The protein below binds the small molecule below.
Small molecule (SMILES): CC(=O)N[C@H]1[C@H](O[C@H]2[C@H](O)[C@@H](NC(C)=O)CO[C@@H]2CO)O[C@H](CO)[C@@H](O)[C@@H]1O

Sequence of chain 1.A:
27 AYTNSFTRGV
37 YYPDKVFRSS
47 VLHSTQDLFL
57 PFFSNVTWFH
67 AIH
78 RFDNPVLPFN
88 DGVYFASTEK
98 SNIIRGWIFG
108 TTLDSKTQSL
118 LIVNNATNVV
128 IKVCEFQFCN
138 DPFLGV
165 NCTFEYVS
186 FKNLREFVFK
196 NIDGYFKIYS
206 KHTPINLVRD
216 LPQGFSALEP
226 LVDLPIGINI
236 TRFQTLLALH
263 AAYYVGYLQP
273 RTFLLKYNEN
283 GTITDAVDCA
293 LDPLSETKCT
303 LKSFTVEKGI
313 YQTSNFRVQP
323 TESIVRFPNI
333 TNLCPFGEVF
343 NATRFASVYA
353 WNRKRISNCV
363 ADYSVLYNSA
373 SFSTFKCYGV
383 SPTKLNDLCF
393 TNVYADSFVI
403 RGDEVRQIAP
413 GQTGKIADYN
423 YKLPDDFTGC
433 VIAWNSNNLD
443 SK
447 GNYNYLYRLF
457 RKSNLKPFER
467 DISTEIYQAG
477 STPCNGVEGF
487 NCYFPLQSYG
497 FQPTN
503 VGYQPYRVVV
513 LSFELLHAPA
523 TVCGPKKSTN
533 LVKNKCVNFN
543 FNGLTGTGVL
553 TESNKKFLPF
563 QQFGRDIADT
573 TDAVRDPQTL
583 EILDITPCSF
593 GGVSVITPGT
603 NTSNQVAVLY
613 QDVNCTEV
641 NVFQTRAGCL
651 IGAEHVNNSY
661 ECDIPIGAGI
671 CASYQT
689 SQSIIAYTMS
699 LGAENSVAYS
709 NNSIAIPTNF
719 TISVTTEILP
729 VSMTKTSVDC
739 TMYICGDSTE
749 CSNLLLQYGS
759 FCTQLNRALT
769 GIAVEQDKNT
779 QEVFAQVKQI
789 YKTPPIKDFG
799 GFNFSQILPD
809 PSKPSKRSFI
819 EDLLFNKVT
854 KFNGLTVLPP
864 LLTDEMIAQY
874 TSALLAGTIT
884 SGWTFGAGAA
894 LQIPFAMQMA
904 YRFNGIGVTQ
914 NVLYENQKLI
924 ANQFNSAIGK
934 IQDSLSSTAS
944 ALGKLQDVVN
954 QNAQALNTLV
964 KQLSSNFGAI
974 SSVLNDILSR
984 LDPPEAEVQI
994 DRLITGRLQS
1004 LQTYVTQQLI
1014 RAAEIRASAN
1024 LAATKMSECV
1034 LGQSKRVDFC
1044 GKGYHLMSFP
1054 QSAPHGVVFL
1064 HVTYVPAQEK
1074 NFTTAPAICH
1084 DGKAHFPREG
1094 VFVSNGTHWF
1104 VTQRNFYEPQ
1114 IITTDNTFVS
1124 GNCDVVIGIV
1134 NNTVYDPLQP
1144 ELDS

Binding-site contacts:
Ligand atom C7 contacts residue ASN1098 of chain 1.A at 3.1 Å.
Ligand atom N2 contacts residue ASN1098 of chain 1.A at 2.9 Å (h-bond).
Ligand atom C7 contacts residue THR1100 of chain 1.A at 3.8 Å.
Ligand atom C7 contacts residue HIS1101 of chain 1.A at 4.1 Å.
Ligand atom N2 contacts residue THR1100 of chain 1.A at 2.9 Å (h-bond).
Ligand atom C5 contacts residue PHE1103 of chain 1.A at 3.8 Å (hydrophobic).
Ligand atom C2 contacts residue HIS1101 of chain 1.A at 4.2 Å.
Ligand atom C3 contacts residue HIS1101 of chain 1.A at 3.6 Å.
Ligand atom N2 contacts residue HIS1101 of chain 1.A at 4.4 Å.
Ligand atom C3 contacts residue THR1100 of chain 1.A at 3.8 Å.
Ligand atom O5 contacts residue PHE1103 of chain 1.A at 3.6 Å.
Ligand atom O3 contacts residue THR1100 of chain 1.A at 4.3 Å.
Ligand atom O7 contacts residue HIS1101 of chain 1.A at 3.8 Å.
Ligand atom C3 contacts residue ASN1098 of chain 1.A at 3.8 Å.
Ligand atom C4 contacts residue ASN1098 of chain 1.A at 4.2 Å.
Ligand atom C1 contacts residue THR1100 of chain 1.A at 4.1 Å.
Ligand atom C1 contacts residue ASN1098 of chain 1.A at 1.4 Å.
Ligand atom O5 contacts residue ASN1098 of chain 1.A at 2.4 Å (h-bond).
Ligand atom C4 contacts residue HIS1101 of chain 1.A at 4.1 Å.
Ligand atom O7 contacts residue ASN1098 of chain 1.A at 3.0 Å (h-bond).
Ligand atom C5 contacts residue HIS1101 of chain 1.A at 4.0 Å.
Ligand atom O4 contacts residue HIS1101 of chain 1.A at 3.8 Å.
Ligand atom C2 contacts residue ASN1098 of chain 1.A at 2.5 Å.
Ligand atom C2 contacts residue THR1100 of chain 1.A at 3.7 Å.
Ligand atom C8 contacts residue HIS1101 of chain 1.A at 4.5 Å.
Ligand atom C1 contacts residue PHE1103 of chain 1.A at 4.1 Å (hydrophobic).
Ligand atom O3 contacts residue HIS1101 of chain 1.A at 4.5 Å.
Ligand atom C5 contacts residue ASN1098 of chain 1.A at 3.6 Å.
Ligand atom C8 contacts residue THR1100 of chain 1.A at 3.8 Å.
Ligand atom C1 contacts residue HIS1101 of chain 1.A at 4.0 Å.
Ligand atom C6 contacts residue PHE1103 of chain 1.A at 3.6 Å (hydrophobic).
Ligand atom C8 contacts residue ASN1098 of chain 1.A at 3.3 Å.